The small molecule below binds the protein below.
Small molecule (SMILES): Nc1ncnc2c1ncn2[C@@H]1C[C@@H](O)[C@@H](COP(=O)(O)O)O1

Sequence of chain 47.A:
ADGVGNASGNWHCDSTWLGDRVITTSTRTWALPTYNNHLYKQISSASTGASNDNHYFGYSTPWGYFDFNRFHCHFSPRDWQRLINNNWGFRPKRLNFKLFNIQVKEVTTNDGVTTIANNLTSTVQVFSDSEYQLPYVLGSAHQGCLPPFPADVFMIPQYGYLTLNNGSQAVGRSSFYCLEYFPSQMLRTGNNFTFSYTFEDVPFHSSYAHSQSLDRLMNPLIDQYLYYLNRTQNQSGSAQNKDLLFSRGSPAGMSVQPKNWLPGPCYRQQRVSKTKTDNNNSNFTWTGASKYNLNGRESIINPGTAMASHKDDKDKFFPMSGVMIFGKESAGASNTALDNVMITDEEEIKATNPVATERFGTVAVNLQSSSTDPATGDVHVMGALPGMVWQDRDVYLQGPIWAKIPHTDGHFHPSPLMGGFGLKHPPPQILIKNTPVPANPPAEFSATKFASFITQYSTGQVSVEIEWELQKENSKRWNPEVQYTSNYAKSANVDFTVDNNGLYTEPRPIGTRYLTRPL

Binding-site contacts:
Ligand atom O1P contacts residue HIS426 of chain 47.A at 2.7 Å (h-bond).
Ligand atom N9 contacts residue PRO429 of chain 47.A at 4.3 Å.
Ligand atom O2P contacts residue HIS426 of chain 47.A at 3.6 Å.
Ligand atom O3P contacts residue LYS439 of chain 47.A at 2.9 Å.
Ligand atom C8 contacts residue VAL217 of chain 47.A at 3.5 Å (hydrophobic).
Ligand atom N1 contacts residue HIS428 of chain 47.A at 3.3 Å.
Ligand atom O3' contacts residue ILE420 of chain 47.A at 4.2 Å.
Ligand atom N6 contacts residue HIS428 of chain 47.A at 4.0 Å.
Ligand atom O3' contacts residue GLU215 of chain 47.A at 3.5 Å (salt-bridge).
Ligand atom C8 contacts residue GLY437 of chain 47.A at 2.8 Å.
Ligand atom N6 contacts residue SER430 of chain 47.A at 3.7 Å.
Ligand atom C1' contacts residue GLY437 of chain 47.A at 3.3 Å.
Ligand atom P contacts residue LYS439 of chain 47.A at 3.3 Å.
Ligand atom N9 contacts residue PRO218 of chain 47.A at 4.2 Å.
Ligand atom O3' contacts residue LYS439 of chain 47.A at 3.5 Å.
Ligand atom N7 contacts residue PRO429 of chain 47.A at 4.3 Å.
Ligand atom N7 contacts residue PRO218 of chain 47.A at 4.0 Å.
Ligand atom P contacts residue HIS426 of chain 47.A at 3.9 Å.
Ligand atom O3' contacts residue GLY437 of chain 47.A at 3.9 Å.
Ligand atom N6 contacts residue ASP407 of chain 47.A at 3.6 Å (salt-bridge).
Ligand atom N7 contacts residue GLY437 of chain 47.A at 3.5 Å (h-bond).
Ligand atom C3' contacts residue GLU215 of chain 47.A at 3.3 Å.
Ligand atom C6 contacts residue SER430 of chain 47.A at 4.2 Å.
Ligand atom C2 contacts residue HIS428 of chain 47.A at 3.8 Å.
Ligand atom C3' contacts residue GLY437 of chain 47.A at 3.9 Å.
Ligand atom C4 contacts residue PRO218 of chain 47.A at 4.1 Å (hydrophobic).
Ligand atom N9 contacts residue VAL217 of chain 47.A at 4.4 Å.
Ligand atom O5' contacts residue LYS439 of chain 47.A at 3.8 Å.
Ligand atom N9 contacts residue GLY437 of chain 47.A at 3.3 Å (h-bond).
Ligand atom N7 contacts residue VAL217 of chain 47.A at 3.7 Å.
Ligand atom C6 contacts residue PRO218 of chain 47.A at 4.2 Å (hydrophobic).
Ligand atom N3 contacts residue PRO429 of chain 47.A at 4.4 Å.
Ligand atom C8 contacts residue PRO218 of chain 47.A at 4.2 Å (hydrophobic).
Ligand atom C8 contacts residue PRO429 of chain 47.A at 4.3 Å (hydrophobic).
Ligand atom O1P contacts residue LYS439 of chain 47.A at 2.6 Å.
Ligand atom C2' contacts residue GLY437 of chain 47.A at 2.8 Å.
Ligand atom C2' contacts residue GLU215 of chain 47.A at 3.6 Å.
Ligand atom C5 contacts residue PRO218 of chain 47.A at 4.0 Å (hydrophobic).
Ligand atom C6 contacts residue HIS428 of chain 47.A at 4.2 Å.
Ligand atom C2' contacts residue ASP216 of chain 47.A at 4.3 Å.